Binding-site contacts:
Ligand atom C contacts residue ASP258 of chain 52.E at 3.7 Å.
Ligand atom CA contacts residue ASP258 of chain 52.E at 3.7 Å.
Ligand atom CD contacts residue ARG50 of chain 52.E at 3.3 Å.
Ligand atom O contacts residue ARG49 of chain 52.E at 3.1 Å (salt-bridge).
Ligand atom CG2 contacts residue MET259 of chain 52.E at 3.7 Å (hydrophobic).
Ligand atom C contacts residue ARG43 of chain 52.E at 3.7 Å.
Ligand atom C contacts residue ARG49 of chain 52.E at 3.6 Å.
Ligand atom CD contacts residue LEU52 of chain 52.E at 3.3 Å (hydrophobic).
Ligand atom NH1 contacts residue ASP53 of chain 52.E at 3.0 Å (salt-bridge).
Ligand atom CD2 contacts residue ARG43 of chain 52.E at 3.6 Å.
Ligand atom OG1 contacts residue MET259 of chain 52.E at 2.6 Å (h-bond).
Ligand atom CB contacts residue MET259 of chain 52.E at 3.6 Å (hydrophobic).
Ligand atom CB contacts residue ASP258 of chain 52.E at 3.7 Å.
Ligand atom O contacts residue ARG43 of chain 52.E at 2.8 Å (salt-bridge).
Ligand atom CA contacts residue ASP258 of chain 52.E at 3.7 Å.
Ligand atom CD2 contacts residue ASP258 of chain 52.E at 3.4 Å.
Ligand atom NH1 contacts residue THR246 of chain 52.E at 3.2 Å (h-bond).
Ligand atom O contacts residue ILE39 of chain 52.E at 3.7 Å.
Ligand atom O contacts residue ARG43 of chain 52.E at 2.8 Å (salt-bridge).
Ligand atom CG2 contacts residue ALA42 of chain 52.E at 3.8 Å (hydrophobic).
Ligand atom N contacts residue ASP258 of chain 52.E at 3.2 Å (salt-bridge).
Ligand atom O contacts residue ARG50 of chain 52.E at 3.4 Å.
Ligand atom CB contacts residue ASP258 of chain 52.E at 3.5 Å.
Ligand atom CB contacts residue ARG49 of chain 52.E at 3.7 Å.
Ligand atom N contacts residue ARG49 of chain 52.E at 3.7 Å.
Ligand atom N contacts residue ASP258 of chain 52.E at 3.2 Å (salt-bridge).
Ligand atom NE contacts residue ARG50 of chain 52.E at 3.1 Å (salt-bridge).
Ligand atom NH2 contacts residue ASP228 of chain 52.E at 2.7 Å (salt-bridge).
Ligand atom CA contacts residue ASP258 of chain 52.E at 3.6 Å.
Ligand atom N contacts residue ASP258 of chain 52.E at 2.8 Å (salt-bridge).
Ligand atom OG1 contacts residue ASP258 of chain 52.E at 3.3 Å.
Ligand atom CD2 contacts residue ARG50 of chain 52.E at 3.6 Å.
Ligand atom N contacts residue ARG49 of chain 52.E at 3.5 Å (salt-bridge).
Ligand atom N contacts residue PRO57 of chain 52.E at 3.5 Å.
Ligand atom CB contacts residue ARG49 of chain 52.E at 3.5 Å.
Ligand atom CZ contacts residue THR246 of chain 52.E at 3.3 Å.
Ligand atom N contacts residue ARG49 of chain 52.E at 3.6 Å (salt-bridge).
Ligand atom CG2 contacts residue ASP258 of chain 52.E at 3.5 Å.
Ligand atom NH2 contacts residue THR246 of chain 52.E at 3.0 Å (h-bond).
Ligand atom CG contacts residue PRO57 of chain 52.E at 3.7 Å (hydrophobic).

This small molecule binds to this protein.
Small molecule (SMILES): CC(C)C[C@H](NC(=O)CN)C(=O)N[C@H](C(=O)N[C@H](C(=O)NCC(=O)N[C@@H](CO)C(=O)N[C@@H](CC(C)C)C(=O)N[C@@H](CCCN=C(N)N)C(=O)NCC=O)C(C)C)[C@@H](C)O

Sequence of chain 52.E:
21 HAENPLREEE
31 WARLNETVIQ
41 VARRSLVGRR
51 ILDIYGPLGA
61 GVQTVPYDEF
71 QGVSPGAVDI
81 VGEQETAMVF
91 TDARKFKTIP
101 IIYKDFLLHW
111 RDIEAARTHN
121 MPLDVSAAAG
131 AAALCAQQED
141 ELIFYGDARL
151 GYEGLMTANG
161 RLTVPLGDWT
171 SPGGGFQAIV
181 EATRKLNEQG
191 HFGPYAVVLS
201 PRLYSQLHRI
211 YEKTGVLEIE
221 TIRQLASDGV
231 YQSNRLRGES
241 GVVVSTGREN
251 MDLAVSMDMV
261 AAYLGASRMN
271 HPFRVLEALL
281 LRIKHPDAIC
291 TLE